Sequence of chain 3.A:
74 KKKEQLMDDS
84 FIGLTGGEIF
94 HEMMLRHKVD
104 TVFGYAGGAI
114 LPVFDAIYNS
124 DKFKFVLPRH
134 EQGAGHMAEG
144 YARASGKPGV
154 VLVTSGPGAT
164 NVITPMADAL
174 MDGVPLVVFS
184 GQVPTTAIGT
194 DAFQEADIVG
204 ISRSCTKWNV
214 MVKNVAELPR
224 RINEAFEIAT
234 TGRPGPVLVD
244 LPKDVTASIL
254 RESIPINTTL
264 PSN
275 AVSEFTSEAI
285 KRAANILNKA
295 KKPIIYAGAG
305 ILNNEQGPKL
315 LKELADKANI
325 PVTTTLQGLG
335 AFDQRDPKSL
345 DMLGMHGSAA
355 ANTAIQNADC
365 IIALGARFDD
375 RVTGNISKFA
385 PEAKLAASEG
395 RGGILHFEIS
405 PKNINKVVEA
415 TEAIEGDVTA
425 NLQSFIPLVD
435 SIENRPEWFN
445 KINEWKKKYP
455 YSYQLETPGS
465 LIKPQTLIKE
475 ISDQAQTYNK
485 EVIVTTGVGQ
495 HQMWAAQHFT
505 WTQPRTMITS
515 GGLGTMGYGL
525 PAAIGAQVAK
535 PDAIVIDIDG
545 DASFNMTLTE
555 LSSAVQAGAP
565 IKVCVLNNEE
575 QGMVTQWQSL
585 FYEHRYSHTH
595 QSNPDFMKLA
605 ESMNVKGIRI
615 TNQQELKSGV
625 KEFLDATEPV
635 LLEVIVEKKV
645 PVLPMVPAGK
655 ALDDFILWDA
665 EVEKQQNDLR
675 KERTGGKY

Binding-site contacts:
Ligand atom OAD contacts residue ARG375 of chain 3.A at 3.1 Å (salt-bridge).
Ligand atom CAA contacts residue MET349 of chain 3.A at 3.6 Å (hydrophobic).
Ligand atom CAJ contacts residue VAL186 of chain 2.A at 3.6 Å (hydrophobic).
Ligand atom OAT contacts residue GLY111 of chain 2.A at 3.4 Å.
Ligand atom CAN contacts residue ARG375 of chain 3.A at 3.7 Å.
Ligand atom CAA contacts residue FAD1 of chain 3.B at 3.5 Å.
Ligand atom FAG contacts residue ALA112 of chain 2.A at 3.5 Å.
Ligand atom CAL contacts residue PHE196 of chain 2.A at 3.1 Å (hydrophobic).
Ligand atom NBD contacts residue TRP581 of chain 3.A at 3.4 Å.
Ligand atom NAR contacts residue LYS246 of chain 2.A at 3.0 Å (salt-bridge).
Ligand atom CAX contacts residue TRP581 of chain 3.A at 3.6 Å (hydrophobic).
Ligand atom OAD contacts residue ALA652 of chain 3.A at 3.3 Å.
Ligand atom OAT contacts residue TRP581 of chain 3.A at 3.5 Å.
Ligand atom NAP contacts residue TRP581 of chain 3.A at 3.4 Å.
Ligand atom CAW contacts residue ARG375 of chain 3.A at 3.2 Å.
Ligand atom FAG contacts residue GLY111 of chain 2.A at 3.5 Å.
Ligand atom NAQ contacts residue GLY111 of chain 2.A at 3.5 Å.
Ligand atom FAE contacts residue ALA652 of chain 3.A at 3.5 Å.
Ligand atom FAH contacts residue ALA112 of chain 2.A at 3.3 Å.
Ligand atom OAS contacts residue MET349 of chain 3.A at 3.5 Å (h-bond).
Ligand atom CAK contacts residue ASP374 of chain 3.A at 3.6 Å.
Ligand atom NAO contacts residue MET577 of chain 3.A at 3.4 Å.
Ligand atom CAJ contacts residue PHE196 of chain 2.A at 3.2 Å (hydrophobic).
Ligand atom FAI contacts residue PHE196 of chain 2.A at 3.7 Å.
Ligand atom CAZ contacts residue TRP581 of chain 3.A at 3.4 Å (hydrophobic).
Ligand atom OAC contacts residue LYS246 of chain 2.A at 3.3 Å (salt-bridge).
Ligand atom OAS contacts residue ARG375 of chain 3.A at 2.9 Å (salt-bridge).
Ligand atom NAO contacts residue TRP581 of chain 3.A at 3.3 Å (h-bond).
Ligand atom CBB contacts residue TRP581 of chain 3.A at 3.2 Å (hydrophobic).
Ligand atom CAL contacts residue VAL186 of chain 2.A at 3.5 Å (hydrophobic).
Ligand atom CAB contacts residue MET577 of chain 3.A at 3.6 Å (hydrophobic).
Ligand atom FAE contacts residue ARG375 of chain 3.A at 3.1 Å.
Ligand atom CAV contacts residue TRP581 of chain 3.A at 3.3 Å (hydrophobic).
Ligand atom CAB contacts residue VAL578 of chain 3.A at 3.5 Å (hydrophobic).
Ligand atom OAU contacts residue ARG375 of chain 3.A at 2.8 Å (salt-bridge).
Ligand atom CAM contacts residue TRP581 of chain 3.A at 3.6 Å (hydrophobic).
Ligand atom FAG contacts residue LYS246 of chain 2.A at 3.4 Å.
Ligand atom NAP contacts residue ARG375 of chain 3.A at 3.0 Å (salt-bridge).
Ligand atom NAQ contacts residue TRP581 of chain 3.A at 3.4 Å.
Ligand atom OAS contacts residue PHE196 of chain 2.A at 3.5 Å.

Sequence of chain 2.A:
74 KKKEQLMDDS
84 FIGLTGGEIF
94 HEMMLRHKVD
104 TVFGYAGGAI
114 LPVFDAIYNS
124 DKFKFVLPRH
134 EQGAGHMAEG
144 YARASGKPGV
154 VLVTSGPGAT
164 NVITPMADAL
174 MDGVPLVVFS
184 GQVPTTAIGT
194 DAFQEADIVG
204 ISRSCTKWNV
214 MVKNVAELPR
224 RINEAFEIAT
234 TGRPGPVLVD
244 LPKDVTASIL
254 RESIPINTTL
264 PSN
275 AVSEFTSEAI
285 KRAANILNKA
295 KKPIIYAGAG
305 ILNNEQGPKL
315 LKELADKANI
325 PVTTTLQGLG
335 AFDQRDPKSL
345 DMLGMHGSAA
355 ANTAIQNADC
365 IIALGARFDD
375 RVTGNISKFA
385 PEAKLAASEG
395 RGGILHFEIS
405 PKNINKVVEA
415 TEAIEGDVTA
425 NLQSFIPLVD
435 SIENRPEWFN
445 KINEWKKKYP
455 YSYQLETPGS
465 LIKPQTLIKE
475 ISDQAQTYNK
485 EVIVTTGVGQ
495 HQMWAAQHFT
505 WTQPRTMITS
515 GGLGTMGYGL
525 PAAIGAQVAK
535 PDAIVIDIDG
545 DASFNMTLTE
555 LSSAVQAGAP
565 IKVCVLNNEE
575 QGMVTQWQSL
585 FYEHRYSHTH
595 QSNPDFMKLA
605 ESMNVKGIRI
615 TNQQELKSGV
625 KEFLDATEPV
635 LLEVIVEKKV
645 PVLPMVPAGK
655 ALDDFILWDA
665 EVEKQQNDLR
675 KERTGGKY

This small molecule binds to this protein.
Small molecule (SMILES): COc1cnc(OC)n2nc(NS(=O)(=O)c3c(OCC(F)F)cccc3C(F)(F)F)nc12